Binding-site contacts:
Ligand atom C3 contacts residue PHE213 of chain 1.B at 3.8 Å (hydrophobic).
Ligand atom C1 contacts residue THR42 of chain 1.A at 3.8 Å.
Ligand atom C19 contacts residue TRP296 of chain 1.B at 3.4 Å (hydrophobic).
Ligand atom C2 contacts residue PHE213 of chain 1.B at 3.9 Å (hydrophobic).
Ligand atom C4 contacts residue PRO346 of chain 1.B at 3.8 Å (hydrophobic).
Ligand atom O3 contacts residue PHE206 of chain 1.B at 3.8 Å.
Ligand atom O3 contacts residue LEU350 of chain 1.B at 3.9 Å.
Ligand atom C7 contacts residue GLU156 of chain 1.B at 3.4 Å.
Ligand atom O4 contacts residue HIS299 of chain 1.B at 3.0 Å (h-bond).
Ligand atom N1 contacts residue HIS299 of chain 1.B at 3.6 Å.
Ligand atom C11 contacts residue LEU350 of chain 1.B at 3.7 Å (hydrophobic).
Ligand atom C14 contacts residue PHE193 of chain 1.B at 3.7 Å (hydrophobic).
Ligand atom O2 contacts residue GLU156 of chain 1.B at 2.8 Å (salt-bridge).
Ligand atom O4 contacts residue TRP296 of chain 1.B at 3.2 Å (h-bond).
Ligand atom C20 contacts residue PHE328 of chain 1.B at 3.7 Å (hydrophobic).
Ligand atom C7 contacts residue ILE345 of chain 1.B at 3.7 Å (hydrophobic).
Ligand atom C16 contacts residue MET210 of chain 1.B at 3.8 Å (hydrophobic).
Ligand atom C18 contacts residue HIS299 of chain 1.B at 3.4 Å.
Ligand atom C13 contacts residue ASP300 of chain 1.B at 3.7 Å.
Ligand atom C13 contacts residue LEU350 of chain 1.B at 3.7 Å (hydrophobic).
Ligand atom C3 contacts residue PRO346 of chain 1.B at 3.7 Å (hydrophobic).
Ligand atom C16 contacts residue SAH1 of chain 1.F at 2.6 Å.
Ligand atom C1 contacts residue ASN342 of chain 1.B at 3.2 Å.
Ligand atom C12 contacts residue LEU353 of chain 1.B at 3.7 Å (hydrophobic).
Ligand atom O1 contacts residue ILE345 of chain 1.B at 3.5 Å.
Ligand atom C15 contacts residue HIS299 of chain 1.B at 3.7 Å.
Ligand atom C16 contacts residue ASP300 of chain 1.B at 3.6 Å.
Ligand atom C16 contacts residue TRP296 of chain 1.B at 3.1 Å (hydrophobic).
Ligand atom O2 contacts residue ILE345 of chain 1.B at 3.6 Å.
Ligand atom C20 contacts residue PRO346 of chain 1.B at 3.8 Å (hydrophobic).
Ligand atom C11 contacts residue PHE159 of chain 1.B at 3.7 Å (hydrophobic).
Ligand atom C4 contacts residue PHE213 of chain 1.B at 3.7 Å (hydrophobic).
Ligand atom C2 contacts residue ILE345 of chain 1.B at 3.7 Å (hydrophobic).
Ligand atom C12 contacts residue LEU350 of chain 1.B at 3.7 Å (hydrophobic).
Ligand atom C18 contacts residue MET210 of chain 1.B at 3.8 Å (hydrophobic).
Ligand atom O3 contacts residue ASP300 of chain 1.B at 3.1 Å (salt-bridge).
Ligand atom C6 contacts residue GLU156 of chain 1.B at 3.7 Å.
Ligand atom O4 contacts residue ASP300 of chain 1.B at 2.9 Å (salt-bridge).
Ligand atom C15 contacts residue ASP300 of chain 1.B at 3.5 Å.
Ligand atom C17 contacts residue HIS299 of chain 1.B at 3.8 Å.

Sequence of chain 1.A:
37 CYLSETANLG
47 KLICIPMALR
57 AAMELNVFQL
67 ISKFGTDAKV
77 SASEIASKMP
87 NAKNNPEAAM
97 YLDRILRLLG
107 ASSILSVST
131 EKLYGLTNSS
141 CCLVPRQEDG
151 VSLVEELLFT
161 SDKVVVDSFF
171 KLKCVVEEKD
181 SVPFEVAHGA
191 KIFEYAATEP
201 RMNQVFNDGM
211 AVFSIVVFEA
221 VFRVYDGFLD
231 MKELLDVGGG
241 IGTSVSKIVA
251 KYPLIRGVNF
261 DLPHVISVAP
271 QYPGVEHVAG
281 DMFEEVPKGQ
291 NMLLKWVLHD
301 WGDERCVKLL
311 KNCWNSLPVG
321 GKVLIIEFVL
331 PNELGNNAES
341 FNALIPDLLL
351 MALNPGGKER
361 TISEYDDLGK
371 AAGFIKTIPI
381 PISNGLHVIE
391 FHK

This protein binds this small molecule.
Small molecule (SMILES): COc1cc2c(cc1O)[C@@H]1Cc3ccc(OC)c(OC)c3CN1CC2

Sequence of chain 1.B:
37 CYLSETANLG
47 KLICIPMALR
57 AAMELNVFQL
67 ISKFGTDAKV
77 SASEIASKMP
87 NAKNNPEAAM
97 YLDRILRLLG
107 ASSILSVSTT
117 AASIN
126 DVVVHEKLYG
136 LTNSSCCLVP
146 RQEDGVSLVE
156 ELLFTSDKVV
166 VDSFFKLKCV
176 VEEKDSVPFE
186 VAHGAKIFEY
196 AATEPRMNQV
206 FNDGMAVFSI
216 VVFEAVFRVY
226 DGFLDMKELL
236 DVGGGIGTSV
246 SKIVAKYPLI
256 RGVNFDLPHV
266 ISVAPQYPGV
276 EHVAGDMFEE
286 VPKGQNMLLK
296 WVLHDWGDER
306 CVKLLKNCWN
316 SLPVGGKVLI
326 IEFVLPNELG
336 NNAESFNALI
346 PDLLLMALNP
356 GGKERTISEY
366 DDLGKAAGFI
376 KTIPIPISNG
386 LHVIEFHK